Sequence of chain 4.A:
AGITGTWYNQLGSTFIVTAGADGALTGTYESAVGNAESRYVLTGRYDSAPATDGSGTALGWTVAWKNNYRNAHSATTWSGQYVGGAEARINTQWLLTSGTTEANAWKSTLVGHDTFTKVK

Sequence of chain 3.A:
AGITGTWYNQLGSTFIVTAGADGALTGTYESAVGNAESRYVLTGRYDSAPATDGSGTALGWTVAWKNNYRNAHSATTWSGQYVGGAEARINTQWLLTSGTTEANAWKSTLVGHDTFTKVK

A small-molecule ligand and the protein it binds are described below.
Small molecule (SMILES): CC(C)C[C@@H](N)C(=O)N[C@H](Cc1c[nH]c2ccccc12)C(=O)N[C@H](CCC(N)=O)C(=O)N[C@H](Cc1c[nH]cn1)C(=O)N[C@H](CCC(=O)O)C(=O)N[C@H](C)C(=O)N[C@@H](C(=O)N[C@H](Cc1c[nH]c2ccccc12)C(=O)N[C@@H](C=O)CCCCN)[C@H](C)O

Binding-site contacts:
Ligand atom CH2 contacts residue THR114 of chain 4.A at 3.6 Å.
Ligand atom CD contacts residue ARG108 of chain 4.A at 3.3 Å.
Ligand atom N contacts residue TYR67 of chain 4.A at 3.6 Å (h-bond).
Ligand atom OE1 contacts residue TYR78 of chain 4.A at 2.7 Å (h-bond).
Ligand atom CB contacts residue TRP103 of chain 4.A at 3.6 Å (hydrophobic).
Ligand atom OE1 contacts residue SER76 of chain 4.A at 3.6 Å.
Ligand atom CZ3 contacts residue THR114 of chain 4.A at 3.1 Å.
Ligand atom N contacts residue ALA110 of chain 4.A at 3.6 Å.
Ligand atom NE1 contacts residue TRP116 of chain 4.A at 3.7 Å.
Ligand atom NE1 contacts residue ASP152 of chain 4.A at 2.9 Å (salt-bridge).
Ligand atom CA contacts residue SER51 of chain 4.A at 3.5 Å.
Ligand atom CG2 contacts residue TRP144 of chain 3.A at 3.5 Å (hydrophobic).
Ligand atom OE2 contacts residue SER76 of chain 4.A at 3.0 Å (h-bond).
Ligand atom CE3 contacts residue TRP103 of chain 4.A at 3.7 Å (hydrophobic).
Ligand atom CD1 contacts residue ASN47 of chain 4.A at 3.6 Å.
Ligand atom O contacts residue ALA110 of chain 4.A at 3.2 Å.
Ligand atom CB contacts residue TYR78 of chain 4.A at 3.6 Å (hydrophobic).
Ligand atom C contacts residue ALA110 of chain 4.A at 3.5 Å (hydrophobic).
Ligand atom CA contacts residue TRP103 of chain 4.A at 3.6 Å (hydrophobic).
Ligand atom O contacts residue TYR67 of chain 4.A at 3.6 Å.
Ligand atom CE2 contacts residue TRP116 of chain 4.A at 3.6 Å (hydrophobic).
Ligand atom OE2 contacts residue ARG108 of chain 4.A at 3.0 Å (salt-bridge).
Ligand atom N contacts residue SER51 of chain 4.A at 3.0 Å (h-bond).
Ligand atom CZ2 contacts residue TRP132 of chain 4.A at 3.5 Å (hydrophobic).
Ligand atom C contacts residue SER112 of chain 4.A at 3.5 Å.
Ligand atom NE1 contacts residue ARG108 of chain 4.A at 3.7 Å.
Ligand atom OE1 contacts residue ARG108 of chain 4.A at 2.8 Å (salt-bridge).
Ligand atom CB contacts residue TRP103 of chain 4.A at 3.4 Å (hydrophobic).
Ligand atom CB contacts residue TRP144 of chain 3.A at 3.4 Å (hydrophobic).
Ligand atom CB contacts residue TYR67 of chain 4.A at 3.6 Å (hydrophobic).
Ligand atom C contacts residue TYR67 of chain 4.A at 3.6 Å (hydrophobic).
Ligand atom O contacts residue SER112 of chain 4.A at 2.7 Å (h-bond).
Ligand atom NE1 contacts residue ASN47 of chain 4.A at 3.7 Å.
Ligand atom CE3 contacts residue ASN109 of chain 4.A at 3.7 Å.
Ligand atom CD contacts residue SER76 of chain 4.A at 3.5 Å.
Ligand atom C contacts residue SER51 of chain 4.A at 3.7 Å.
Ligand atom O contacts residue ALA110 of chain 4.A at 3.5 Å.
Ligand atom CG contacts residue TYR78 of chain 4.A at 3.7 Å (hydrophobic).
Ligand atom O contacts residue ALA110 of chain 4.A at 3.3 Å.
Ligand atom CG contacts residue TRP144 of chain 3.A at 3.3 Å (hydrophobic).